The small molecule below binds the protein below.
Small molecule (SMILES): CC(=O)N[C@@H]1[C@@H](O)[C@H](O)[C@@H](CO)O[C@H]1O

Sequence of chain 1.C:
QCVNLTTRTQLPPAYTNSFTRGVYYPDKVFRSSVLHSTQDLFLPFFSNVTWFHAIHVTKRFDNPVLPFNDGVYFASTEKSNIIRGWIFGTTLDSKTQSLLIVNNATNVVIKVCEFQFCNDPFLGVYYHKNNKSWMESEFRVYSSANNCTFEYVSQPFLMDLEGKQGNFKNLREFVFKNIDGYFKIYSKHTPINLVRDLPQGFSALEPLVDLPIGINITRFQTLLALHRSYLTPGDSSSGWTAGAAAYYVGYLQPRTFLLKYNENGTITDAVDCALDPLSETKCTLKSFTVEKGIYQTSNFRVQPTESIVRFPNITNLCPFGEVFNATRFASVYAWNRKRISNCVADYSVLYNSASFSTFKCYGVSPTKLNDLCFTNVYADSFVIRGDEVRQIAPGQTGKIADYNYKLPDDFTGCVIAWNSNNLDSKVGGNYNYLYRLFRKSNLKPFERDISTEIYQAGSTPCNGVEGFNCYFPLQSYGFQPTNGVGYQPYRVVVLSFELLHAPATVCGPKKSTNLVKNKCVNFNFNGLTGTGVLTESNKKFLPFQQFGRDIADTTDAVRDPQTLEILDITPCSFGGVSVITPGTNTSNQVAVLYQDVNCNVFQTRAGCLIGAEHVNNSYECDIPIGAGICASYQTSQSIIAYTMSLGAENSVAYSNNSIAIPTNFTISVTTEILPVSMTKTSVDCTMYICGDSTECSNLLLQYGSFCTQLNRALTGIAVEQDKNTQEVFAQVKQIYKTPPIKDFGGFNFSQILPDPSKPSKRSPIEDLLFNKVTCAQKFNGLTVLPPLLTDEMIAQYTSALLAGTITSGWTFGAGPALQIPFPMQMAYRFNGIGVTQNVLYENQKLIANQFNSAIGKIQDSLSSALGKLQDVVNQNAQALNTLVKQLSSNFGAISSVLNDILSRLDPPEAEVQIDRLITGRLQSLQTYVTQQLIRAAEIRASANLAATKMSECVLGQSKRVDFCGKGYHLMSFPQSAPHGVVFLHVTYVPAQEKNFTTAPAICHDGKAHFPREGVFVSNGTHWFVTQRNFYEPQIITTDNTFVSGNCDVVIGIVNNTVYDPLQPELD

Binding-site contacts:
Ligand atom O6 contacts residue GLU268 of chain 1.C at 4.1 Å.
Ligand atom O5 contacts residue GLU268 of chain 1.C at 4.2 Å.
Ligand atom O5 contacts residue ASN269 of chain 1.C at 4.4 Å.
Ligand atom C2 contacts residue ASN269 of chain 1.C at 3.9 Å.
Ligand atom C7 contacts residue ASN269 of chain 1.C at 4.2 Å.
Ligand atom C1 contacts residue ASN269 of chain 1.C at 3.2 Å.
Ligand atom C6 contacts residue GLU268 of chain 1.C at 3.8 Å.
Ligand atom C1 contacts residue GLU268 of chain 1.C at 3.8 Å.
Ligand atom N2 contacts residue ASN269 of chain 1.C at 4.0 Å.
Ligand atom O7 contacts residue ASN269 of chain 1.C at 4.5 Å.